The protein below binds the small molecule below.
Small molecule (SMILES): CC(=O)N[C@H]1[C@H](O[C@H]2[C@H](O)[C@@H](NC(C)=O)CO[C@@H]2CO[C@@H]2O[C@@H](C)[C@@H](O)[C@@H](O)[C@@H]2O)O[C@H](CO)[C@@H](O)[C@@H]1O

Binding-site contacts:
Ligand atom C8 contacts residue HIS104 of chain 37.C at 3.9 Å.
Ligand atom O5 contacts residue HIS104 of chain 37.C at 4.0 Å.
Ligand atom O6 contacts residue HIS104 of chain 37.C at 4.4 Å.
Ligand atom C7 contacts residue ASN154 of chain 29.C at 3.4 Å.
Ligand atom C8 contacts residue ASN154 of chain 29.C at 3.6 Å.
Ligand atom C1 contacts residue HIS104 of chain 37.C at 4.3 Å.
Ligand atom C8 contacts residue GLU155 of chain 29.C at 3.6 Å.
Ligand atom C2 contacts residue ASN154 of chain 29.C at 2.4 Å.
Ligand atom C6 contacts residue HIS104 of chain 37.C at 3.3 Å.
Ligand atom C5 contacts residue ASN154 of chain 29.C at 4.3 Å.
Ligand atom O7 contacts residue GLU155 of chain 29.C at 3.8 Å.
Ligand atom O7 contacts residue ASN154 of chain 29.C at 3.2 Å (h-bond).
Ligand atom O5 contacts residue HIS104 of chain 37.C at 2.9 Å.
Ligand atom N2 contacts residue ASN154 of chain 29.C at 2.8 Å (h-bond).
Ligand atom O5 contacts residue ASN154 of chain 29.C at 2.4 Å (h-bond).
Ligand atom C5 contacts residue HIS104 of chain 37.C at 3.1 Å.
Ligand atom C3 contacts residue ASN154 of chain 29.C at 3.8 Å.
Ligand atom C4 contacts residue ASN154 of chain 29.C at 4.3 Å.
Ligand atom C5 contacts residue ASN154 of chain 29.C at 3.7 Å.
Ligand atom C7 contacts residue GLU155 of chain 29.C at 4.2 Å.
Ligand atom C1 contacts residue ASN154 of chain 29.C at 1.4 Å.
Ligand atom C1 contacts residue HIS104 of chain 37.C at 3.6 Å.
Ligand atom C6 contacts residue ASN154 of chain 29.C at 3.8 Å.

Sequence of chain 29.C:
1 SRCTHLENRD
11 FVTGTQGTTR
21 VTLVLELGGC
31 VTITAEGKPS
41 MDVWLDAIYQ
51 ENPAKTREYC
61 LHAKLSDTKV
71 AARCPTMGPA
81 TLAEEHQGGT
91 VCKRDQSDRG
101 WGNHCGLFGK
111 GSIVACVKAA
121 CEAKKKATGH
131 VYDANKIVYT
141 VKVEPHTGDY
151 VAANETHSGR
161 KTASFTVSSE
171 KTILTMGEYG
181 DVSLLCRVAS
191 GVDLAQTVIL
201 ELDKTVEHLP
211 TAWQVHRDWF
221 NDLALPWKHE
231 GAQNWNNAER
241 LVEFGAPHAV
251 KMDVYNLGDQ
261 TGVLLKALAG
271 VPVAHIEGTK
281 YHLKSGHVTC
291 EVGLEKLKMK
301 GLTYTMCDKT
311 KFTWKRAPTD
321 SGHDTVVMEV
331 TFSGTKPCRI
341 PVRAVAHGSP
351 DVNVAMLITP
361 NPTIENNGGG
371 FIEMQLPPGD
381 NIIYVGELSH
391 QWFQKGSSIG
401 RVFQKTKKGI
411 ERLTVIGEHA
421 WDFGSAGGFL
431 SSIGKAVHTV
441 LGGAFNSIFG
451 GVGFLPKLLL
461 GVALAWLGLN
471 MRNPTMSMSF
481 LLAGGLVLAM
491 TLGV

Sequence of chain 37.C:
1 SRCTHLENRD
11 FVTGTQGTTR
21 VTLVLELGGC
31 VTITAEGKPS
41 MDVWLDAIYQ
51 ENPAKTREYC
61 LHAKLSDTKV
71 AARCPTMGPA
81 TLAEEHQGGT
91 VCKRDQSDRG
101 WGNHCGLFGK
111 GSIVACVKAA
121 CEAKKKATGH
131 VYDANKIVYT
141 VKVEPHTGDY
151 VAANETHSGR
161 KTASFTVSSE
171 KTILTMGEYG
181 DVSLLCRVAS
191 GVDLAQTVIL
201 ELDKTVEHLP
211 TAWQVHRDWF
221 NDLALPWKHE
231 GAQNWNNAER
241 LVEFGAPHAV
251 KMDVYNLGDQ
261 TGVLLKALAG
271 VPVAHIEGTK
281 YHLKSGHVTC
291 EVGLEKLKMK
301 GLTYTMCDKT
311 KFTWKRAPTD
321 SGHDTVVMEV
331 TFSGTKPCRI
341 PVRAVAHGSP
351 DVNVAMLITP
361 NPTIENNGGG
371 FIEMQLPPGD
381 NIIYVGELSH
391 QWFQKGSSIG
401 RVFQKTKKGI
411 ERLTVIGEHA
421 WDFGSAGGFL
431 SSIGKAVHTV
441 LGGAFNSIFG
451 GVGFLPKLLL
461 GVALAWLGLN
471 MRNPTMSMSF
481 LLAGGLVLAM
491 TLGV